This small molecule binds to this protein.
Small molecule (SMILES): CC(=O)N[C@H]1[C@H](O[C@H]2[C@H](O)[C@@H](NC(C)=O)CO[C@@H]2CO)O[C@H](CO)[C@@H](O[C@@H]2O[C@H](CO[C@@H]3O[C@H](CO)[C@@H](O)[C@H](O)[C@@H]3O)[C@@H](O)[C@H](O[C@H]3O[C@H](CO)[C@@H](O)[C@H](O)[C@@H]3O)[C@@H]2O)[C@@H]1O

Sequence of chain 1.A:
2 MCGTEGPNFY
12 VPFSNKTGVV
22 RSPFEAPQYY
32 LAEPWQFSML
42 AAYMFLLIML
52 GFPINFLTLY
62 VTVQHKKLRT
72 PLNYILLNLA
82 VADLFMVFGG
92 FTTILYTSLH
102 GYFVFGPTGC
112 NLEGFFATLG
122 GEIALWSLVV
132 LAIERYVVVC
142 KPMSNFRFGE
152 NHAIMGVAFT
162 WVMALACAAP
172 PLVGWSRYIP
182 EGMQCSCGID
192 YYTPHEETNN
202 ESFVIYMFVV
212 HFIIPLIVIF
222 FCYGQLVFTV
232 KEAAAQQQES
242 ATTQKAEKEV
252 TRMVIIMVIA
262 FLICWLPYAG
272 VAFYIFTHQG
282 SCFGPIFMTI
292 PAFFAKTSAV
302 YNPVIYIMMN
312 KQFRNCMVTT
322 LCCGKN

Binding-site contacts:
Ligand atom C7 contacts residue GLY19 of chain 1.A at 4.3 Å.
Ligand atom C7 contacts residue THR5 of chain 1.A at 3.7 Å.
Ligand atom O7 contacts residue GLY19 of chain 1.A at 4.3 Å.
Ligand atom C1 contacts residue ASN16 of chain 1.A at 1.4 Å.
Ligand atom O7 contacts residue ASN16 of chain 1.A at 4.3 Å.
Ligand atom C3 contacts residue VAL21 of chain 1.A at 3.9 Å (hydrophobic).
Ligand atom C5 contacts residue GLY19 of chain 1.A at 3.4 Å.
Ligand atom O7 contacts residue ARG22 of chain 1.A at 3.2 Å (salt-bridge).
Ligand atom C7 contacts residue ASN16 of chain 1.A at 3.9 Å.
Ligand atom C3 contacts residue ASN16 of chain 1.A at 3.8 Å.
Ligand atom C1 contacts residue VAL21 of chain 1.A at 3.7 Å (hydrophobic).
Ligand atom C5 contacts residue ASN16 of chain 1.A at 3.6 Å.
Ligand atom O5 contacts residue ASN16 of chain 1.A at 2.3 Å (h-bond).
Ligand atom N2 contacts residue VAL21 of chain 1.A at 3.2 Å (h-bond).
Ligand atom C2 contacts residue VAL21 of chain 1.A at 3.8 Å (hydrophobic).
Ligand atom C7 contacts residue VAL21 of chain 1.A at 4.2 Å (hydrophobic).
Ligand atom N2 contacts residue THR5 of chain 1.A at 4.3 Å.
Ligand atom C8 contacts residue GLY19 of chain 1.A at 3.9 Å.
Ligand atom N2 contacts residue ASN16 of chain 1.A at 3.0 Å (h-bond).
Ligand atom O7 contacts residue GLU6 of chain 1.A at 4.4 Å.
Ligand atom C8 contacts residue PHE10 of chain 1.A at 4.0 Å (hydrophobic).
Ligand atom C1 contacts residue GLY19 of chain 1.A at 4.0 Å.
Ligand atom C6 contacts residue GLY19 of chain 1.A at 3.9 Å.
Ligand atom C8 contacts residue SER23 of chain 1.A at 4.0 Å.
Ligand atom C2 contacts residue ASN16 of chain 1.A at 2.5 Å.
Ligand atom C8 contacts residue THR5 of chain 1.A at 3.7 Å.
Ligand atom C8 contacts residue VAL21 of chain 1.A at 4.1 Å (hydrophobic).
Ligand atom C4 contacts residue ASN16 of chain 1.A at 4.2 Å.
Ligand atom O7 contacts residue THR5 of chain 1.A at 3.9 Å.
Ligand atom O5 contacts residue GLY19 of chain 1.A at 3.6 Å.
Ligand atom C7 contacts residue ARG22 of chain 1.A at 4.1 Å.
Ligand atom C8 contacts residue ARG22 of chain 1.A at 4.0 Å.